Binding-site contacts:
Ligand atom C4 contacts residue ASN17 of chain 1.B at 4.3 Å.
Ligand atom C1 contacts residue ASN135 of chain 1.B at 4.1 Å.
Ligand atom N2 contacts residue CYS15 of chain 1.B at 4.4 Å.
Ligand atom O7 contacts residue ASN17 of chain 1.B at 3.4 Å (h-bond).
Ligand atom C7 contacts residue ASN17 of chain 1.B at 3.3 Å.
Ligand atom C5 contacts residue ASN135 of chain 1.B at 3.6 Å.
Ligand atom C8 contacts residue CYS15 of chain 1.B at 3.3 Å (hydrophobic).
Ligand atom O5 contacts residue ASN17 of chain 1.B at 2.4 Å (h-bond).
Ligand atom N2 contacts residue ASN17 of chain 1.B at 3.1 Å (h-bond).
Ligand atom C8 contacts residue ASN17 of chain 1.B at 4.2 Å.
Ligand atom C1 contacts residue ASN17 of chain 1.B at 1.5 Å.
Ligand atom O5 contacts residue ASN135 of chain 1.B at 3.7 Å.
Ligand atom C3 contacts residue ASN17 of chain 1.B at 3.9 Å.
Ligand atom C2 contacts residue ASN17 of chain 1.B at 2.6 Å.
Ligand atom C6 contacts residue ASN135 of chain 1.B at 4.0 Å.
Ligand atom C3 contacts residue ASN135 of chain 1.B at 4.4 Å.
Ligand atom C5 contacts residue ASN17 of chain 1.B at 3.7 Å.

The protein below binds the small molecule below.
Small molecule (SMILES): CC(=O)N[C@H]1[C@H](O[C@H]2[C@H](O)[C@@H](NC(C)=O)CO[C@@H]2CO)O[C@H](CO)[C@@H](O)[C@@H]1O

Sequence of chain 1.B:
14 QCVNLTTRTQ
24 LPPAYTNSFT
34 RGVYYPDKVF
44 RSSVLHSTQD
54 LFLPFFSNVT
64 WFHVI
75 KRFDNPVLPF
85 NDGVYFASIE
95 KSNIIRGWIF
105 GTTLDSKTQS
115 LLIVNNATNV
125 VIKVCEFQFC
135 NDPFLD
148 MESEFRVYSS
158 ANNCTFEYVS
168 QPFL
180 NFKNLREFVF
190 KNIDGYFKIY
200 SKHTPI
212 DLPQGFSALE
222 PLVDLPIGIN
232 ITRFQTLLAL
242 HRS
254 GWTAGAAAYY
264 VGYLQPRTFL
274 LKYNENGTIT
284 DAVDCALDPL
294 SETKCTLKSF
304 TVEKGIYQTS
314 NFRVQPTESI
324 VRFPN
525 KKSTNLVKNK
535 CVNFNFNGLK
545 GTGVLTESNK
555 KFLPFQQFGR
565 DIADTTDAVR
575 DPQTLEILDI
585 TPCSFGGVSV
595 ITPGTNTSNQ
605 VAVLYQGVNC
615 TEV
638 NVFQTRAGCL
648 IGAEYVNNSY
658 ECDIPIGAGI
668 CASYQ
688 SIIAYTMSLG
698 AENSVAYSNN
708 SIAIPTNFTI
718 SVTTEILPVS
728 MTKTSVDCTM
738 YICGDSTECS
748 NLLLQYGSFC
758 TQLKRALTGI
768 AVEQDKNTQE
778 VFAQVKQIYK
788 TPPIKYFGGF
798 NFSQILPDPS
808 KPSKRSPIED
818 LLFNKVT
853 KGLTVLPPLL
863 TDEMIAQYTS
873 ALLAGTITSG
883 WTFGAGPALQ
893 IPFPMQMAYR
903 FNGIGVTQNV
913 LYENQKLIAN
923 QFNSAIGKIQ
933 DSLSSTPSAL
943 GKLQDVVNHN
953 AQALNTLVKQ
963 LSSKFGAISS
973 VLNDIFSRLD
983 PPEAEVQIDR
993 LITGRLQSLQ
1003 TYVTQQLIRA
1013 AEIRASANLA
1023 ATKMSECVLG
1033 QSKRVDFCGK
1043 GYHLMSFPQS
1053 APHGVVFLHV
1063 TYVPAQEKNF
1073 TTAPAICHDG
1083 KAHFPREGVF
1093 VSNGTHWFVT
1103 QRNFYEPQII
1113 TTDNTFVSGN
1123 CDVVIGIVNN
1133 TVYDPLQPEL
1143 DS